This protein binds this small molecule.
Small molecule (SMILES): CC(=O)N[C@@H]1[C@@H](O)[C@H](O)[C@@H](CO)O[C@H]1O

Sequence of chain 1.M:
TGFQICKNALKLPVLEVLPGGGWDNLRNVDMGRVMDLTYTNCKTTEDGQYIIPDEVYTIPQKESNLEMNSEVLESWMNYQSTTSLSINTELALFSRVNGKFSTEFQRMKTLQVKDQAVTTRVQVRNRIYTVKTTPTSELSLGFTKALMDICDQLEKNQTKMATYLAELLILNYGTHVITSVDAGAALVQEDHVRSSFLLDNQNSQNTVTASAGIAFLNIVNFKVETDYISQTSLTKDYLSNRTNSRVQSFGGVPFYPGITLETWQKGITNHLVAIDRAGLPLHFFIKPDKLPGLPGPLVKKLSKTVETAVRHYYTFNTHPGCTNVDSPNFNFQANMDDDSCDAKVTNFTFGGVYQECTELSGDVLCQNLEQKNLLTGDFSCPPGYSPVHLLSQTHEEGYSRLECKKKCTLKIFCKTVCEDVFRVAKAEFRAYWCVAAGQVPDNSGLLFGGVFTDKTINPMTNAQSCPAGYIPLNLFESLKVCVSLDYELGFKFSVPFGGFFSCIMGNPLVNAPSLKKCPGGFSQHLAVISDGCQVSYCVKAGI

Binding-site contacts:
Ligand atom C3 contacts residue SER207 of chain 1.M at 4.1 Å.
Ligand atom C3 contacts residue ASN253 of chain 1.M at 3.8 Å.
Ligand atom C5 contacts residue ASN253 of chain 1.M at 3.6 Å.
Ligand atom C7 contacts residue ASN253 of chain 1.M at 3.5 Å.
Ligand atom O5 contacts residue ASN253 of chain 1.M at 2.4 Å (h-bond).
Ligand atom C1 contacts residue ASN253 of chain 1.M at 1.4 Å.
Ligand atom N2 contacts residue VAL205 of chain 1.M at 4.1 Å.
Ligand atom O5 contacts residue LEU251 of chain 1.M at 4.3 Å.
Ligand atom N2 contacts residue ASN253 of chain 1.M at 2.9 Å (h-bond).
Ligand atom O6 contacts residue LEU251 of chain 1.M at 3.8 Å.
Ligand atom N2 contacts residue SER207 of chain 1.M at 3.4 Å (h-bond).
Ligand atom C7 contacts residue VAL205 of chain 1.M at 4.4 Å (hydrophobic).
Ligand atom O3 contacts residue SER207 of chain 1.M at 3.9 Å.
Ligand atom O7 contacts residue ASN253 of chain 1.M at 3.7 Å.
Ligand atom C8 contacts residue VAL205 of chain 1.M at 3.6 Å (hydrophobic).
Ligand atom C1 contacts residue SER207 of chain 1.M at 4.1 Å.
Ligand atom C4 contacts residue ASN253 of chain 1.M at 4.2 Å.
Ligand atom C8 contacts residue THR255 of chain 1.M at 4.5 Å.
Ligand atom C2 contacts residue SER207 of chain 1.M at 3.2 Å.
Ligand atom C2 contacts residue ASN253 of chain 1.M at 2.5 Å.
Ligand atom C6 contacts residue LEU251 of chain 1.M at 3.7 Å (hydrophobic).